This protein binds this small molecule.
Small molecule (SMILES): NCc1ccccc1

Sequence of chain 1.B:
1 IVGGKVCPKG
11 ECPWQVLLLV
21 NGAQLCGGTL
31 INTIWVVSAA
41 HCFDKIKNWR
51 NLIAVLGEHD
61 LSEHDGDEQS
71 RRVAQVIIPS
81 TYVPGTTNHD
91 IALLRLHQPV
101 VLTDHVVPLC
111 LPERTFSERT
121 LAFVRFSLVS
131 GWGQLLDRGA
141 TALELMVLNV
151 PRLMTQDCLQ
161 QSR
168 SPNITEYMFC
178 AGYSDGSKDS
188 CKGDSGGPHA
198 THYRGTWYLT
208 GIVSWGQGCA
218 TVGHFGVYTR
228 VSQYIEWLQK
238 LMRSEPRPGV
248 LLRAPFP

Binding-site contacts:
Ligand atom C5 contacts residue LYS189 of chain 1.B at 3.8 Å.
Ligand atom C1 contacts residue GLY215 of chain 1.B at 4.2 Å.
Ligand atom C3 contacts residue VAL210 of chain 1.B at 3.9 Å (hydrophobic).
Ligand atom N contacts residue TRP212 of chain 1.B at 4.0 Å.
Ligand atom C6 contacts residue GLY215 of chain 1.B at 3.5 Å.
Ligand atom C contacts residue SER187 of chain 1.B at 3.2 Å.
Ligand atom C contacts residue GLY215 of chain 1.B at 3.9 Å.
Ligand atom C3 contacts residue SER211 of chain 1.B at 3.7 Å.
Ligand atom C2 contacts residue GLY213 of chain 1.B at 4.2 Å.
Ligand atom C4 contacts residue SER192 of chain 1.B at 3.7 Å.
Ligand atom C1 contacts residue SER187 of chain 1.B at 3.5 Å.
Ligand atom C1 contacts residue TRP212 of chain 1.B at 3.6 Å (hydrophobic).
Ligand atom C6 contacts residue CYS188 of chain 1.B at 4.3 Å (hydrophobic).
Ligand atom C6 contacts residue TRP212 of chain 1.B at 4.2 Å (hydrophobic).
Ligand atom C contacts residue GLY223 of chain 1.B at 4.3 Å.
Ligand atom C2 contacts residue TRP212 of chain 1.B at 3.7 Å (hydrophobic).
Ligand atom C4 contacts residue SO41 of chain 1.I at 3.8 Å.
Ligand atom C4 contacts residue CYS188 of chain 1.B at 3.9 Å (hydrophobic).
Ligand atom C6 contacts residue GLY213 of chain 1.B at 3.9 Å.
Ligand atom N contacts residue ASP186 of chain 1.B at 2.9 Å (salt-bridge).
Ligand atom C2 contacts residue SER187 of chain 1.B at 4.0 Å.
Ligand atom C1 contacts residue CYS188 of chain 1.B at 4.4 Å (hydrophobic).
Ligand atom C6 contacts residue SER187 of chain 1.B at 4.0 Å.
Ligand atom C6 contacts residue CYS216 of chain 1.B at 4.0 Å (hydrophobic).
Ligand atom C3 contacts residue CYS188 of chain 1.B at 4.0 Å (hydrophobic).
Ligand atom C5 contacts residue CYS216 of chain 1.B at 4.2 Å (hydrophobic).
Ligand atom C5 contacts residue CYS188 of chain 1.B at 4.0 Å (hydrophobic).
Ligand atom C2 contacts residue SER211 of chain 1.B at 4.1 Å.
Ligand atom C contacts residue ASP186 of chain 1.B at 3.5 Å.
Ligand atom C2 contacts residue VAL210 of chain 1.B at 3.9 Å (hydrophobic).
Ligand atom C1 contacts residue GLY213 of chain 1.B at 3.7 Å.
Ligand atom C contacts residue GLY213 of chain 1.B at 3.8 Å.
Ligand atom C contacts residue TRP212 of chain 1.B at 3.5 Å (hydrophobic).
Ligand atom C3 contacts residue TRP212 of chain 1.B at 4.0 Å (hydrophobic).
Ligand atom N contacts residue GLY223 of chain 1.B at 3.7 Å.
Ligand atom C3 contacts residue SER192 of chain 1.B at 3.5 Å.
Ligand atom C3 contacts residue SO41 of chain 1.I at 4.3 Å.
Ligand atom N contacts residue SER187 of chain 1.B at 2.8 Å (h-bond).
Ligand atom C4 contacts residue SER211 of chain 1.B at 4.3 Å.
Ligand atom C4 contacts residue LYS189 of chain 1.B at 3.9 Å.